This small molecule binds to this protein.
Small molecule (SMILES): CC(=O)Nc1cc(C)[nH]n1

Binding-site contacts:
Ligand atom C2 contacts residue PHE137 of chain 3.B at 4.5 Å (hydrophobic).
Ligand atom N contacts residue ARG138 of chain 3.B at 3.7 Å.
Ligand atom C5 contacts residue LEU154 of chain 3.B at 4.0 Å (hydrophobic).
Ligand atom C5 contacts residue VAL151 of chain 3.B at 4.0 Å (hydrophobic).
Ligand atom C2 contacts residue ARG138 of chain 3.B at 3.7 Å.
Ligand atom C2 contacts residue VAL189 of chain 3.B at 4.2 Å (hydrophobic).
Ligand atom C3 contacts residue LEU154 of chain 3.B at 4.0 Å (hydrophobic).
Ligand atom C4 contacts residue VAL151 of chain 3.B at 4.3 Å (hydrophobic).
Ligand atom N contacts residue VAL189 of chain 3.B at 3.6 Å.
Ligand atom N contacts residue LYS184 of chain 3.B at 3.6 Å.
Ligand atom O contacts residue VAL189 of chain 3.B at 3.9 Å.
Ligand atom C contacts residue VAL189 of chain 3.B at 3.8 Å (hydrophobic).
Ligand atom C contacts residue ARG138 of chain 3.B at 4.5 Å.
Ligand atom C1 contacts residue LYS184 of chain 3.B at 4.0 Å.
Ligand atom C contacts residue GLY187 of chain 3.B at 3.1 Å.
Ligand atom N2 contacts residue PHE137 of chain 3.B at 3.6 Å.
Ligand atom C contacts residue LYS184 of chain 3.B at 3.4 Å.
Ligand atom C1 contacts residue ARG138 of chain 3.B at 4.5 Å.
Ligand atom C4 contacts residue ARG138 of chain 3.B at 3.6 Å.
Ligand atom C1 contacts residue VAL189 of chain 3.B at 3.5 Å (hydrophobic).
Ligand atom C5 contacts residue ARG138 of chain 3.B at 3.8 Å.
Ligand atom N2 contacts residue LEU154 of chain 3.B at 3.5 Å.
Ligand atom N1 contacts residue VAL151 of chain 3.B at 4.0 Å.
Ligand atom N1 contacts residue LEU154 of chain 3.B at 3.4 Å.
Ligand atom C4 contacts residue LYS152 of chain 3.B at 4.5 Å.
Ligand atom N2 contacts residue ARG138 of chain 3.B at 3.6 Å.
Ligand atom N1 contacts residue ARG138 of chain 3.B at 3.5 Å (salt-bridge).
Ligand atom C3 contacts residue ARG138 of chain 3.B at 3.9 Å.
Ligand atom C2 contacts residue LEU154 of chain 3.B at 3.9 Å (hydrophobic).
Ligand atom C5 contacts residue LYS152 of chain 3.B at 3.2 Å.
Ligand atom C4 contacts residue LEU154 of chain 3.B at 3.6 Å (hydrophobic).
Ligand atom N1 contacts residue PHE137 of chain 3.B at 4.4 Å.

Sequence of chain 3.B:
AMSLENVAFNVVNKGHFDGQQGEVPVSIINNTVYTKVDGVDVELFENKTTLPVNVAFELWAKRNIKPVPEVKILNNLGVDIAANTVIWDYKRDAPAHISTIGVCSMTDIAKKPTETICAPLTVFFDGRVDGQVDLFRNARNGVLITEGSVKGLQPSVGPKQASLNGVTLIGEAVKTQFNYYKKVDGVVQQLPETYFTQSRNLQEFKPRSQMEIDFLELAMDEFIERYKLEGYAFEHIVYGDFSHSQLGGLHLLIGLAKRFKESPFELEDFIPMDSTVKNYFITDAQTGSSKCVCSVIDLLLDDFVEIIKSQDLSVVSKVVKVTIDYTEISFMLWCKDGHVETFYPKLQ